Sequence of chain 1.B:
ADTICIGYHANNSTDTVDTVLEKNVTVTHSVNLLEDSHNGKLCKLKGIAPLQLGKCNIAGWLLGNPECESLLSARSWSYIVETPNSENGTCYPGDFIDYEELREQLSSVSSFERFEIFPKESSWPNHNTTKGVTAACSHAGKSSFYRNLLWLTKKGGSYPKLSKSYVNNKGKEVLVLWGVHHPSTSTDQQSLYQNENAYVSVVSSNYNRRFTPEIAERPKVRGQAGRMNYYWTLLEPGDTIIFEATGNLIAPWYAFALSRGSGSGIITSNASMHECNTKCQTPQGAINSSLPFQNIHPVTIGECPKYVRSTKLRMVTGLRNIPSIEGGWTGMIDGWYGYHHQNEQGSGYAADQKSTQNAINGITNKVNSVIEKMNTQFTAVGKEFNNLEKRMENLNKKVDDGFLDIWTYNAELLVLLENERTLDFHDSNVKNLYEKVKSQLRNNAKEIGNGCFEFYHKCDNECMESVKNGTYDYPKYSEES

The small molecule below binds the protein below.
Small molecule (SMILES): CC(=O)N[C@@H]1[C@@H](O)[C@H](O)[C@@H](CO)O[C@H]1O

Binding-site contacts:
Ligand atom O7 contacts residue ASN485 of chain 1.B at 3.1 Å (h-bond).
Ligand atom O7 contacts residue THR487 of chain 1.B at 3.1 Å (h-bond).
Ligand atom C7 contacts residue THR487 of chain 1.B at 4.2 Å.
Ligand atom O7 contacts residue SER482 of chain 1.B at 3.5 Å (h-bond).
Ligand atom C8 contacts residue GLU478 of chain 1.B at 3.4 Å.
Ligand atom C1 contacts residue ASN485 of chain 1.B at 1.4 Å.
Ligand atom C2 contacts residue ASN485 of chain 1.B at 2.5 Å.
Ligand atom C3 contacts residue ASN485 of chain 1.B at 3.8 Å.
Ligand atom C4 contacts residue ASN485 of chain 1.B at 4.2 Å.
Ligand atom C8 contacts residue SER482 of chain 1.B at 3.1 Å.
Ligand atom C7 contacts residue SER482 of chain 1.B at 3.7 Å.
Ligand atom C8 contacts residue GLU481 of chain 1.B at 4.5 Å.
Ligand atom C7 contacts residue ASN485 of chain 1.B at 3.2 Å.
Ligand atom N2 contacts residue ASN485 of chain 1.B at 2.9 Å (h-bond).
Ligand atom C5 contacts residue ASN485 of chain 1.B at 3.7 Å.
Ligand atom C8 contacts residue ASN485 of chain 1.B at 4.4 Å.
Ligand atom O5 contacts residue ASN485 of chain 1.B at 2.4 Å (h-bond).